Sequence of chain 3.A:
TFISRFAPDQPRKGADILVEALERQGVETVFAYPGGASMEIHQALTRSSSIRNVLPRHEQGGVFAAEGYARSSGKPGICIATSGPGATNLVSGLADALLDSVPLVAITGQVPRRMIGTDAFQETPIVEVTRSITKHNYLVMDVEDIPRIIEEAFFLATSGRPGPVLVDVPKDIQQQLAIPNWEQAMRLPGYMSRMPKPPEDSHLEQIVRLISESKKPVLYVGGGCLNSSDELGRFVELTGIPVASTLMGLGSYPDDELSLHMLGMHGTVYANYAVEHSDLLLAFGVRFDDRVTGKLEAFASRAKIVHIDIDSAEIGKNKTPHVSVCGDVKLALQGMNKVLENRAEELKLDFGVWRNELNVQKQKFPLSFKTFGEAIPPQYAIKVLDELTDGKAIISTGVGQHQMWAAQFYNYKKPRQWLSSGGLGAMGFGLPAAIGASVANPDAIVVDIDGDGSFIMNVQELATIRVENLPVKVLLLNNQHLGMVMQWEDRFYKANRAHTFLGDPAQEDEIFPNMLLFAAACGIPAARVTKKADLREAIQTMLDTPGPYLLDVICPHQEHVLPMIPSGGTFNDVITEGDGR

Binding-site contacts:
Ligand atom C10 contacts residue GLN122 of chain 2.A at 3.1 Å.
Ligand atom N14 contacts residue TRP489 of chain 3.A at 3.4 Å.
Ligand atom C5 contacts residue ASP291 of chain 3.A at 3.5 Å.
Ligand atom O7' contacts residue MET266 of chain 3.A at 3.6 Å (h-bond).
Ligand atom N12 contacts residue LYS171 of chain 2.A at 3.4 Å (salt-bridge).
Ligand atom C4 contacts residue ARG292 of chain 3.A at 3.8 Å.
Ligand atom C6' contacts residue TRP489 of chain 3.A at 3.6 Å (hydrophobic).
Ligand atom C4 contacts residue ASP291 of chain 3.A at 3.5 Å.
Ligand atom O13 contacts residue ARG292 of chain 3.A at 2.5 Å (salt-bridge).
Ligand atom O7' contacts residue ARG292 of chain 3.A at 2.9 Å (salt-bridge).
Ligand atom OBB contacts residue PRO112 of chain 2.A at 3.2 Å.
Ligand atom C5' contacts residue MET485 of chain 3.A at 3.7 Å (hydrophobic).
Ligand atom C5 contacts residue ALA120 of chain 2.A at 3.7 Å (hydrophobic).
Ligand atom C6' contacts residue ARG292 of chain 3.A at 3.4 Å.
Ligand atom C13 contacts residue TRP489 of chain 3.A at 3.8 Å (hydrophobic).
Ligand atom C4' contacts residue TRP489 of chain 3.A at 3.5 Å (hydrophobic).
Ligand atom O7 contacts residue VAL111 of chain 2.A at 3.5 Å.
Ligand atom O7 contacts residue LYS171 of chain 2.A at 3.5 Å.
Ligand atom C6 contacts residue VAL111 of chain 2.A at 3.5 Å (hydrophobic).
Ligand atom C13 contacts residue SER568 of chain 3.A at 3.7 Å.
Ligand atom C13 contacts residue ARG292 of chain 3.A at 3.7 Å.
Ligand atom C4 contacts residue MET115 of chain 2.A at 3.8 Å (hydrophobic).
Ligand atom OBB contacts residue LYS171 of chain 2.A at 3.2 Å (salt-bridge).
Ligand atom OBA contacts residue SER568 of chain 3.A at 2.9 Å.
Ligand atom O7' contacts residue PHE121 of chain 2.A at 3.5 Å.
Ligand atom C2' contacts residue TRP489 of chain 3.A at 3.4 Å (hydrophobic).
Ligand atom N1' contacts residue ARG292 of chain 3.A at 2.8 Å (salt-bridge).
Ligand atom C10 contacts residue PHE121 of chain 2.A at 3.5 Å (hydrophobic).
Ligand atom N3' contacts residue TRP489 of chain 3.A at 3.6 Å.
Ligand atom C5' contacts residue TRP489 of chain 3.A at 3.5 Å (hydrophobic).
Ligand atom C1 contacts residue PRO112 of chain 2.A at 3.7 Å (hydrophobic).
Ligand atom C8' contacts residue MET266 of chain 3.A at 3.6 Å (hydrophobic).
Ligand atom C8' contacts residue FAD1 of chain 3.E at 3.6 Å.
Ligand atom C6 contacts residue PHE121 of chain 2.A at 3.5 Å (hydrophobic).
Ligand atom C9 contacts residue ALA37 of chain 2.A at 3.5 Å (hydrophobic).
Ligand atom O7 contacts residue PRO112 of chain 2.A at 3.5 Å.
Ligand atom O13 contacts residue SER568 of chain 3.A at 2.9 Å (h-bond).
Ligand atom N3' contacts residue GLY36 of chain 2.A at 3.5 Å.
Ligand atom CL4' contacts residue TRP489 of chain 3.A at 3.7 Å.
Ligand atom N1' contacts residue TRP489 of chain 3.A at 3.3 Å.

Sequence of chain 2.A:
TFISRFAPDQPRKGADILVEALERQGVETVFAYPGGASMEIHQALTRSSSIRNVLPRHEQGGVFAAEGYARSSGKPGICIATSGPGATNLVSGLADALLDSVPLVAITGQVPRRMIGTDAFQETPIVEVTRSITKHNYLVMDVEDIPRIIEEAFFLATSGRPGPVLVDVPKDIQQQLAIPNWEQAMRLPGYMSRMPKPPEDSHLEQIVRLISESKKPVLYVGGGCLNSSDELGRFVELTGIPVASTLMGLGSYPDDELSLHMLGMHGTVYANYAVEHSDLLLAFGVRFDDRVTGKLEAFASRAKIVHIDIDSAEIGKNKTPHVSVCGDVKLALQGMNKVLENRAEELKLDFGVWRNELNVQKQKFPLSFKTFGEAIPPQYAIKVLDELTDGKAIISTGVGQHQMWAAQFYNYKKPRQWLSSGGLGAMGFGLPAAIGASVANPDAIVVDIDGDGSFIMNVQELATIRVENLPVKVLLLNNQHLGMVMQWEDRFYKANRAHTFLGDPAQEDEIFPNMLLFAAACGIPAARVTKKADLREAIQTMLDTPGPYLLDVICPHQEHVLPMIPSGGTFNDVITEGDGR

This small molecule binds to this protein.
Small molecule (SMILES): CCOC(=O)c1ccccc1S(=O)(=O)NC(=O)Nc1nc(Cl)cc(OC)n1